Binding-site contacts:
Ligand atom C5 contacts residue HIS163 of chain 1.A at 3.3 Å.
Ligand atom C14 contacts residue MET49 of chain 1.A at 3.7 Å (hydrophobic).
Ligand atom C4 contacts residue LEU141 of chain 1.A at 3.6 Å (hydrophobic).
Ligand atom C14 contacts residue MET165 of chain 1.A at 3.7 Å (hydrophobic).
Ligand atom C5 contacts residue GLU166 of chain 1.A at 3.8 Å.
Ligand atom C7 contacts residue ASN142 of chain 1.A at 3.5 Å.
Ligand atom C12 contacts residue DMS1 of chain 1.D at 3.7 Å.
Ligand atom C2 contacts residue GLU166 of chain 1.A at 3.4 Å.
Ligand atom C2 contacts residue ASN142 of chain 1.A at 3.7 Å.
Ligand atom C2 contacts residue LEU141 of chain 1.A at 3.6 Å (hydrophobic).
Ligand atom C12 contacts residue GLN189 of chain 1.A at 3.5 Å.
Ligand atom C13 contacts residue MET49 of chain 1.A at 3.4 Å (hydrophobic).
Ligand atom O1 contacts residue MET165 of chain 1.A at 3.4 Å.
Ligand atom O1 contacts residue GLU166 of chain 1.A at 2.9 Å (salt-bridge).
Ligand atom C7 contacts residue CYS145 of chain 1.A at 3.7 Å (hydrophobic).
Ligand atom C4 contacts residue PHE140 of chain 1.A at 3.5 Å (hydrophobic).
Ligand atom CL contacts residue HIS164 of chain 1.A at 3.8 Å.
Ligand atom N contacts residue HIS163 of chain 1.A at 2.6 Å (h-bond).
Ligand atom CL contacts residue ASP187 of chain 1.A at 3.4 Å.
Ligand atom C3 contacts residue GLU166 of chain 1.A at 3.7 Å.
Ligand atom C11 contacts residue DMS1 of chain 1.D at 3.8 Å.
Ligand atom C1 contacts residue ASN142 of chain 1.A at 3.9 Å.
Ligand atom C15 contacts residue MET165 of chain 1.A at 3.6 Å (hydrophobic).
Ligand atom C15 contacts residue HIS164 of chain 1.A at 3.4 Å.
Ligand atom C2 contacts residue PHE140 of chain 1.A at 3.5 Å (hydrophobic).
Ligand atom C5 contacts residue CYS145 of chain 1.A at 3.8 Å (hydrophobic).
Ligand atom O contacts residue GLN189 of chain 1.A at 2.8 Å (h-bond).
Ligand atom C13 contacts residue ARG188 of chain 1.A at 3.9 Å.
Ligand atom C3 contacts residue LEU141 of chain 1.A at 3.7 Å (hydrophobic).
Ligand atom C4 contacts residue HIS163 of chain 1.A at 3.7 Å.
Ligand atom O contacts residue DMS1 of chain 1.D at 3.8 Å.
Ligand atom C3 contacts residue PHE140 of chain 1.A at 3.9 Å (hydrophobic).
Ligand atom C15 contacts residue HIS41 of chain 1.A at 3.9 Å.
Ligand atom C5 contacts residue MET165 of chain 1.A at 3.9 Å (hydrophobic).
Ligand atom C4 contacts residue GLU166 of chain 1.A at 3.7 Å.
Ligand atom CL contacts residue HIS41 of chain 1.A at 3.4 Å.
Ligand atom C13 contacts residue MET165 of chain 1.A at 3.4 Å (hydrophobic).
Ligand atom C11 contacts residue GLN189 of chain 1.A at 3.5 Å.
Ligand atom N contacts residue SER144 of chain 1.A at 3.6 Å.
Ligand atom C3 contacts residue ASN142 of chain 1.A at 3.9 Å.

Sequence of chain 1.A:
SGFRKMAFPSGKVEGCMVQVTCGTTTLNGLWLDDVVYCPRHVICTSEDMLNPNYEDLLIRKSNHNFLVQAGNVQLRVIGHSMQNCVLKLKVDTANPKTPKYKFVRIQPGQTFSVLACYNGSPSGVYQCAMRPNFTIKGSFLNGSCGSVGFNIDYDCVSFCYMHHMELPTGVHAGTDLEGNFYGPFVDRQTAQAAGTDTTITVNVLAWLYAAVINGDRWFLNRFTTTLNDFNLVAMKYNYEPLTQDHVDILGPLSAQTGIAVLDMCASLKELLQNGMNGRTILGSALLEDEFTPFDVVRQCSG

Sequence of chain 1.B:
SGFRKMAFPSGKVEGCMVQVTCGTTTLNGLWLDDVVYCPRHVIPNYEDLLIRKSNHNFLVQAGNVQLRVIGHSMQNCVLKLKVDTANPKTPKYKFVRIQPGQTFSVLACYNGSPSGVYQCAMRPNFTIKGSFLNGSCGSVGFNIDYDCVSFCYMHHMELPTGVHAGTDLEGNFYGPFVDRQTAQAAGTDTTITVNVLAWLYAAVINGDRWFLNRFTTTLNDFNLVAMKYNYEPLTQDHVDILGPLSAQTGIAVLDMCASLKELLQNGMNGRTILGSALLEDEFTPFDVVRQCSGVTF

The small molecule below binds the protein below.
Small molecule (SMILES): O=C1N(c2cncc3ccc(F)cc23)CC[C@]12COc1ccc(Cl)cc12